The small molecule below binds the protein below.
Small molecule (SMILES): CC(=O)N[C@@H]1[C@@H](O)[C@H](O)[C@@H](CO)O[C@H]1O

Sequence of chain 1.B:
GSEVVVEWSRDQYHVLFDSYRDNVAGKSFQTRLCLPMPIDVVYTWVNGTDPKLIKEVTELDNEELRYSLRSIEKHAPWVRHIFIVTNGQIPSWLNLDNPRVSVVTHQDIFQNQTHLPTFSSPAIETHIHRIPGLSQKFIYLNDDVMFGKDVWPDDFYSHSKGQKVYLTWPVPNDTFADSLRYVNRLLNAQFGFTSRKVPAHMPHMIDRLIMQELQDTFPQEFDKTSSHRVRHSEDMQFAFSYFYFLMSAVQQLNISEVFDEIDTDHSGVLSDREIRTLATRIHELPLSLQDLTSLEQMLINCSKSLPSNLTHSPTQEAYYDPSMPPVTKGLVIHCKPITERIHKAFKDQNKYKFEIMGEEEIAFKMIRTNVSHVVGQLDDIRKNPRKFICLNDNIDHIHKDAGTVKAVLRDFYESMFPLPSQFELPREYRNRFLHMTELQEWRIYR

Binding-site contacts:
Ligand atom C2 contacts residue ASN296 of chain 1.B at 2.5 Å.
Ligand atom C1 contacts residue GLU299 of chain 1.B at 3.7 Å.
Ligand atom C4 contacts residue SER298 of chain 1.B at 4.5 Å.
Ligand atom C6 contacts residue SER298 of chain 1.B at 4.4 Å.
Ligand atom C5 contacts residue GLU299 of chain 1.B at 4.5 Å.
Ligand atom C4 contacts residue ASN296 of chain 1.B at 4.3 Å.
Ligand atom C3 contacts residue ASN296 of chain 1.B at 3.8 Å.
Ligand atom O7 contacts residue ASN296 of chain 1.B at 3.4 Å (h-bond).
Ligand atom O5 contacts residue GLU299 of chain 1.B at 3.3 Å (salt-bridge).
Ligand atom C2 contacts residue SER298 of chain 1.B at 4.3 Å.
Ligand atom C7 contacts residue ASN296 of chain 1.B at 3.3 Å.
Ligand atom C3 contacts residue SER298 of chain 1.B at 4.3 Å.
Ligand atom C8 contacts residue ASN296 of chain 1.B at 4.2 Å.
Ligand atom C5 contacts residue SER298 of chain 1.B at 3.5 Å.
Ligand atom N2 contacts residue ASN296 of chain 1.B at 2.8 Å (h-bond).
Ligand atom C1 contacts residue ASN296 of chain 1.B at 1.4 Å.
Ligand atom C5 contacts residue ASN296 of chain 1.B at 3.7 Å.
Ligand atom C1 contacts residue SER298 of chain 1.B at 3.2 Å.
Ligand atom O5 contacts residue SER298 of chain 1.B at 3.5 Å (h-bond).
Ligand atom O5 contacts residue ASN296 of chain 1.B at 2.4 Å (h-bond).